Binding-site contacts:
Ligand atom O5 contacts residue ASN230 of chain 1.A at 2.3 Å (h-bond).
Ligand atom C7 contacts residue LEU227 of chain 1.A at 4.4 Å (hydrophobic).
Ligand atom O7 contacts residue ASN230 of chain 1.A at 3.8 Å.
Ligand atom C7 contacts residue THR190 of chain 1.A at 4.1 Å.
Ligand atom C6 contacts residue TYR234 of chain 1.A at 3.5 Å (hydrophobic).
Ligand atom C1 contacts residue ASN230 of chain 1.A at 1.4 Å.
Ligand atom O5 contacts residue TYR234 of chain 1.A at 3.5 Å.
Ligand atom C2 contacts residue ASN230 of chain 1.A at 2.5 Å.
Ligand atom C5 contacts residue TYR234 of chain 1.A at 3.5 Å (hydrophobic).
Ligand atom O5 contacts residue GLU231 of chain 1.A at 4.3 Å.
Ligand atom O7 contacts residue LEU227 of chain 1.A at 3.7 Å.
Ligand atom C7 contacts residue ASN230 of chain 1.A at 3.6 Å.
Ligand atom C4 contacts residue ASN230 of chain 1.A at 4.2 Å.
Ligand atom C8 contacts residue THR190 of chain 1.A at 2.9 Å.
Ligand atom C1 contacts residue TYR234 of chain 1.A at 3.8 Å (hydrophobic).
Ligand atom C3 contacts residue ASN230 of chain 1.A at 3.8 Å.
Ligand atom C8 contacts residue ILE191 of chain 1.A at 4.5 Å (hydrophobic).
Ligand atom O7 contacts residue THR190 of chain 1.A at 4.3 Å.
Ligand atom C5 contacts residue ASN230 of chain 1.A at 3.6 Å.
Ligand atom N2 contacts residue ASN230 of chain 1.A at 3.0 Å (h-bond).
Ligand atom O7 contacts residue THR189 of chain 1.A at 4.1 Å.

A protein and the small-molecule ligand that binds it are described below.
Small molecule (SMILES): CC(=O)N[C@@H]1[C@@H](O)[C@H](O)[C@@H](CO)O[C@H]1O

Sequence of chain 1.A:
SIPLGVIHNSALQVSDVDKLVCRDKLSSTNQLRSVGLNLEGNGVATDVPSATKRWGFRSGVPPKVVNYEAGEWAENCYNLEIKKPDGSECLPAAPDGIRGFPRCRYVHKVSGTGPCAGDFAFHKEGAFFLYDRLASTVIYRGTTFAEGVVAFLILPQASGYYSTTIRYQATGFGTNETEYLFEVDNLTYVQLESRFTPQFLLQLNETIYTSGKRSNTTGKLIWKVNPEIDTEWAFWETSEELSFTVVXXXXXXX